Sequence of chain 1.A:
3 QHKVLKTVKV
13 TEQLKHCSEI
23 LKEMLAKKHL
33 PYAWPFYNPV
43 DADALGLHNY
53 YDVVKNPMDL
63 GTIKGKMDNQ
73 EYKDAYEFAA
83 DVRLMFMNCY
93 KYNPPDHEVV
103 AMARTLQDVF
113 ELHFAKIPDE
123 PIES

The small molecule below binds the protein below.
Small molecule (SMILES): CC(=O)NCCCC[C@H](NC(=O)[C@H](CCCN=C(N)N)NC(=O)[C@@H]1CCCN1C(=O)[C@H](C)N)C(=O)N[C@@H](CCC(N)=O)C(=O)N[C@@H](CC(C)C)C(=O)N[C@@H](C)C(N)=O

Binding-site contacts:
Ligand atom CH3 contacts residue PHE38 of chain 1.A at 4.2 Å (hydrophobic).
Ligand atom CB contacts residue ASN51 of chain 1.A at 3.6 Å.
Ligand atom CB contacts residue HIS99 of chain 1.A at 4.2 Å.
Ligand atom CH3 contacts residue VAL42 of chain 1.A at 3.4 Å (hydrophobic).
Ligand atom CB contacts residue TYR94 of chain 1.A at 3.8 Å (hydrophobic).
Ligand atom CH contacts residue VAL42 of chain 1.A at 3.6 Å (hydrophobic).
Ligand atom NE contacts residue PRO96 of chain 1.A at 3.7 Å.
Ligand atom CG contacts residue HIS99 of chain 1.A at 4.2 Å.
Ligand atom C contacts residue LEU49 of chain 1.A at 4.3 Å (hydrophobic).
Ligand atom CD1 contacts residue GLU100 of chain 1.A at 3.8 Å.
Ligand atom OH contacts residue ASN95 of chain 1.A at 3.0 Å (h-bond).
Ligand atom CB contacts residue TRP36 of chain 1.A at 4.0 Å (hydrophobic).
Ligand atom NH2 contacts residue ASP98 of chain 1.A at 3.8 Å.
Ligand atom CE contacts residue ASN95 of chain 1.A at 4.0 Å.
Ligand atom CH contacts residue VAL101 of chain 1.A at 4.1 Å (hydrophobic).
Ligand atom NH2 contacts residue PRO96 of chain 1.A at 3.4 Å.
Ligand atom CH3 contacts residue PRO37 of chain 1.A at 3.5 Å (hydrophobic).
Ligand atom OH contacts residue CYS91 of chain 1.A at 4.0 Å.
Ligand atom CD1 contacts residue HIS99 of chain 1.A at 4.1 Å.
Ligand atom CD contacts residue HIS50 of chain 1.A at 4.2 Å.
Ligand atom O contacts residue HIS99 of chain 1.A at 2.7 Å (h-bond).
Ligand atom CZ contacts residue PRO96 of chain 1.A at 3.8 Å (hydrophobic).
Ligand atom CD contacts residue ASN51 of chain 1.A at 3.8 Å.
Ligand atom NZ contacts residue VAL101 of chain 1.A at 4.3 Å.
Ligand atom CD1 contacts residue VAL101 of chain 1.A at 3.7 Å (hydrophobic).
Ligand atom CD contacts residue ASN95 of chain 1.A at 3.9 Å.
Ligand atom CH3 contacts residue VAL101 of chain 1.A at 4.2 Å (hydrophobic).
Ligand atom CG contacts residue HIS50 of chain 1.A at 3.2 Å.
Ligand atom CD2 contacts residue TRP36 of chain 1.A at 3.7 Å (hydrophobic).
Ligand atom OH contacts residue VAL42 of chain 1.A at 4.0 Å.
Ligand atom N contacts residue LEU49 of chain 1.A at 4.0 Å.
Ligand atom C contacts residue HIS99 of chain 1.A at 3.8 Å.
Ligand atom CD1 contacts residue MET104 of chain 1.A at 3.7 Å (hydrophobic).
Ligand atom O contacts residue TYR94 of chain 1.A at 4.2 Å.
Ligand atom CH contacts residue ASN95 of chain 1.A at 4.0 Å.
Ligand atom CB contacts residue HIS50 of chain 1.A at 4.2 Å.
Ligand atom CB contacts residue ASN95 of chain 1.A at 3.7 Å.
Ligand atom NZ contacts residue VAL42 of chain 1.A at 3.9 Å.
Ligand atom CA contacts residue LEU49 of chain 1.A at 4.0 Å (hydrophobic).
Ligand atom CG contacts residue ASN51 of chain 1.A at 3.4 Å.